Sequence of chain 1.A:
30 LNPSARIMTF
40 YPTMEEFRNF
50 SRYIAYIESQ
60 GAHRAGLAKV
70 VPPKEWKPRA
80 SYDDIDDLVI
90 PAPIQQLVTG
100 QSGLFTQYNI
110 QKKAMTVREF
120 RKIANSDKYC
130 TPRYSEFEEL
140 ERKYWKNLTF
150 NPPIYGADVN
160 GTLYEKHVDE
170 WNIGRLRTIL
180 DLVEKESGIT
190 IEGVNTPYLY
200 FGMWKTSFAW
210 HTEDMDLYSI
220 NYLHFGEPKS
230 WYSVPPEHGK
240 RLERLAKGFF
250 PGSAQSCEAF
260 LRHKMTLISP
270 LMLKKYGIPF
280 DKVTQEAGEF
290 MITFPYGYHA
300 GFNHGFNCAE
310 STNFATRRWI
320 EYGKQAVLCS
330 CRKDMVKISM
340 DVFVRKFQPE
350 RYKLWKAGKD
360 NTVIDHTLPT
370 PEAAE

This protein binds this small molecule.
Small molecule (SMILES): O=C(O)C(=O)N[C@H](CS)C(=O)O

Sequence of chain 1.C:
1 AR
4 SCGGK

Binding-site contacts:
Ligand atom O contacts residue LYS228 of chain 1.A at 3.8 Å.
Ligand atom OAY contacts residue M3L3 of chain 1.C at 3.6 Å.
Ligand atom CAS contacts residue ASN220 of chain 1.A at 4.1 Å.
Ligand atom C contacts residue LYS228 of chain 1.A at 3.8 Å.
Ligand atom CB contacts residue CYS5 of chain 1.C at 3.1 Å (hydrophobic).
Ligand atom OAY contacts residue NI1 of chain 1.E at 4.1 Å.
Ligand atom CB contacts residue M3L3 of chain 1.C at 4.0 Å.
Ligand atom OAW contacts residue HIS210 of chain 1.A at 3.1 Å.
Ligand atom N contacts residue M3L3 of chain 1.C at 3.8 Å.
Ligand atom CAR contacts residue M3L3 of chain 1.C at 3.8 Å.
Ligand atom OXT contacts residue TYR154 of chain 1.A at 3.6 Å (h-bond).
Ligand atom C contacts residue PHE207 of chain 1.A at 3.6 Å (hydrophobic).
Ligand atom CA contacts residue PHE207 of chain 1.A at 3.8 Å (hydrophobic).
Ligand atom OAX contacts residue SER218 of chain 1.A at 2.7 Å (h-bond).
Ligand atom OAY contacts residue ASN220 of chain 1.A at 3.0 Å (h-bond).
Ligand atom CAS contacts residue NI1 of chain 1.E at 2.9 Å.
Ligand atom CAS contacts residue HIS298 of chain 1.A at 3.9 Å.
Ligand atom OAX contacts residue THR292 of chain 1.A at 3.8 Å.
Ligand atom OXT contacts residue ASN220 of chain 1.A at 3.4 Å (h-bond).
Ligand atom OAY contacts residue SER310 of chain 1.A at 3.3 Å (h-bond).
Ligand atom CAS contacts residue SER218 of chain 1.A at 3.7 Å.
Ligand atom C contacts residue TYR154 of chain 1.A at 3.4 Å (hydrophobic).
Ligand atom CAS contacts residue TRP230 of chain 1.A at 3.8 Å (hydrophobic).
Ligand atom CAS contacts residue M3L3 of chain 1.C at 3.7 Å.
Ligand atom OAY contacts residue TRP230 of chain 1.A at 3.6 Å.
Ligand atom S contacts residue CYS5 of chain 1.C at 2.0 Å (h-bond).
Ligand atom CAR contacts residue NI1 of chain 1.E at 2.8 Å.
Ligand atom OAX contacts residue NI1 of chain 1.E at 2.2 Å (h-bond).
Ligand atom CAR contacts residue HIS298 of chain 1.A at 4.1 Å.
Ligand atom OAY contacts residue SER218 of chain 1.A at 3.8 Å.
Ligand atom OXT contacts residue LYS228 of chain 1.A at 2.9 Å (salt-bridge).
Ligand atom OAW contacts residue PHE207 of chain 1.A at 3.8 Å.
Ligand atom O contacts residue PHE207 of chain 1.A at 3.2 Å.
Ligand atom OAW contacts residue HIS298 of chain 1.A at 3.4 Å (h-bond).
Ligand atom OAX contacts residue HIS298 of chain 1.A at 3.1 Å (h-bond).
Ligand atom OAW contacts residue NI1 of chain 1.E at 2.2 Å (h-bond).
Ligand atom O contacts residue TYR154 of chain 1.A at 2.6 Å (h-bond).
Ligand atom CB contacts residue TYR199 of chain 1.A at 3.6 Å (hydrophobic).
Ligand atom N contacts residue ASN220 of chain 1.A at 3.7 Å.
Ligand atom OAX contacts residue GLU212 of chain 1.A at 3.1 Å (salt-bridge).